Sequence of chain 1.C:
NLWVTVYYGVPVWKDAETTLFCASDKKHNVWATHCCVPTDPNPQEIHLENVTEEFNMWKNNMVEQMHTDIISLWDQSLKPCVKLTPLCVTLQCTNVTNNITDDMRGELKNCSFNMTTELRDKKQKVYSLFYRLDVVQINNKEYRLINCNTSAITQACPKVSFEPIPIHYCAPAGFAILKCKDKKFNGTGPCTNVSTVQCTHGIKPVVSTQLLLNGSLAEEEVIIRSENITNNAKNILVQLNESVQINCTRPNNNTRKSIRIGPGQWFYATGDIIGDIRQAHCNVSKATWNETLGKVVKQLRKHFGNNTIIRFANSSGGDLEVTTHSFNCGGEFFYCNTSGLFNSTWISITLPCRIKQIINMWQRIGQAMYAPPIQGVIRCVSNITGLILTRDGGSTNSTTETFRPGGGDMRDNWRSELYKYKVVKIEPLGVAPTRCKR

This small molecule binds to this protein.
Small molecule (SMILES): CC(=O)N[C@@H]1[C@@H](O)[C@H](O)[C@@H](CO)O[C@H]1O

Binding-site contacts:
Ligand atom N2 contacts residue NAG1 of chain 1.YA at 3.0 Å (h-bond).
Ligand atom O7 contacts residue ASN387 of chain 1.C at 3.2 Å (h-bond).
Ligand atom C5 contacts residue SER389 of chain 1.C at 4.3 Å.
Ligand atom C1 contacts residue ASN387 of chain 1.C at 1.5 Å.
Ligand atom C5 contacts residue ASN387 of chain 1.C at 3.8 Å.
Ligand atom C8 contacts residue NAG1 of chain 1.YA at 3.7 Å.
Ligand atom C8 contacts residue ASN387 of chain 1.C at 4.1 Å.
Ligand atom C1 contacts residue SER389 of chain 1.C at 3.6 Å.
Ligand atom O5 contacts residue SER389 of chain 1.C at 4.0 Å.
Ligand atom N2 contacts residue ASN387 of chain 1.C at 3.0 Å (h-bond).
Ligand atom O3 contacts residue NAG1 of chain 1.YA at 3.2 Å (h-bond).
Ligand atom C7 contacts residue NAG1 of chain 1.YA at 3.8 Å.
Ligand atom C4 contacts residue ASN387 of chain 1.C at 4.4 Å.
Ligand atom C3 contacts residue ASN387 of chain 1.C at 3.9 Å.
Ligand atom O5 contacts residue ASN387 of chain 1.C at 2.5 Å (h-bond).
Ligand atom C2 contacts residue NAG1 of chain 1.YA at 4.0 Å.
Ligand atom C7 contacts residue ASN387 of chain 1.C at 3.3 Å.
Ligand atom C3 contacts residue NAG1 of chain 1.YA at 4.0 Å.
Ligand atom C8 contacts residue THR374 of chain 1.C at 3.9 Å.
Ligand atom O4 contacts residue NAG1 of chain 1.YA at 4.2 Å.
Ligand atom C2 contacts residue ASN387 of chain 1.C at 2.5 Å.
Ligand atom C1 contacts residue NAG1 of chain 1.YA at 4.5 Å.